Sequence of chain 2.A:
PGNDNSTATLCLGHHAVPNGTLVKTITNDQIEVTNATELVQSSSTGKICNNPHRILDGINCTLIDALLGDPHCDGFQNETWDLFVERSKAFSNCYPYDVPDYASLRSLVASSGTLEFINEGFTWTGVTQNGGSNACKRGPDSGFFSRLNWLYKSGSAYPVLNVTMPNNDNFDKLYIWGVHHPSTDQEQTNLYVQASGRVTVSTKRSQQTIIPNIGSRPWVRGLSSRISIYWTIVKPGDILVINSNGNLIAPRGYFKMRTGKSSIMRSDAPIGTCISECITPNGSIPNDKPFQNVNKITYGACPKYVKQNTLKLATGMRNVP

The protein below binds the small molecule below.
Small molecule (SMILES): CC(=O)N[C@@H]1[C@@H](O)[C@H](O)[C@@H](CO)O[C@H]1O

Binding-site contacts:
Ligand atom C5 contacts residue ASN80 of chain 2.A at 3.1 Å.
Ligand atom C7 contacts residue ASN80 of chain 2.A at 3.4 Å.
Ligand atom C8 contacts residue GLN79 of chain 2.A at 3.7 Å.
Ligand atom C6 contacts residue ASN80 of chain 2.A at 4.5 Å.
Ligand atom C6 contacts residue GLU118 of chain 2.A at 4.1 Å.
Ligand atom N2 contacts residue ASN80 of chain 2.A at 2.4 Å (h-bond).
Ligand atom C4 contacts residue ASN80 of chain 2.A at 3.6 Å.
Ligand atom O3 contacts residue ASN80 of chain 2.A at 4.1 Å.
Ligand atom C1 contacts residue ASN80 of chain 2.A at 1.4 Å.
Ligand atom C6 contacts residue PHE119 of chain 2.A at 4.0 Å (hydrophobic).
Ligand atom C4 contacts residue PHE119 of chain 2.A at 4.3 Å (hydrophobic).
Ligand atom C3 contacts residue ASN80 of chain 2.A at 2.9 Å.
Ligand atom O7 contacts residue ASN80 of chain 2.A at 3.9 Å.
Ligand atom O4 contacts residue PHE119 of chain 2.A at 4.1 Å.
Ligand atom C3 contacts residue PHE119 of chain 2.A at 4.5 Å (hydrophobic).
Ligand atom C6 contacts residue ILE120 of chain 2.A at 4.4 Å (hydrophobic).
Ligand atom O5 contacts residue GLU118 of chain 2.A at 4.5 Å.
Ligand atom C5 contacts residue PHE119 of chain 2.A at 3.5 Å (hydrophobic).
Ligand atom O5 contacts residue PHE119 of chain 2.A at 4.4 Å.
Ligand atom O5 contacts residue ASN80 of chain 2.A at 2.5 Å (h-bond).
Ligand atom C2 contacts residue ASN80 of chain 2.A at 2.2 Å.
Ligand atom C8 contacts residue ASN80 of chain 2.A at 4.3 Å.